Binding-site contacts:
Ligand atom O7 contacts residue ASN106 of chain 1.B at 3.3 Å (h-bond).
Ligand atom C2 contacts residue ASN106 of chain 1.B at 2.4 Å.
Ligand atom C3 contacts residue ASN106 of chain 1.B at 3.7 Å.
Ligand atom C4 contacts residue ASN106 of chain 1.B at 4.2 Å.
Ligand atom C1 contacts residue ASN106 of chain 1.B at 1.4 Å.
Ligand atom C7 contacts residue ASN106 of chain 1.B at 3.2 Å.
Ligand atom N2 contacts residue ASN106 of chain 1.B at 2.8 Å (h-bond).
Ligand atom O5 contacts residue ASN106 of chain 1.B at 2.3 Å (h-bond).
Ligand atom C8 contacts residue ASN106 of chain 1.B at 4.3 Å.
Ligand atom C5 contacts residue ASN106 of chain 1.B at 3.6 Å.

This protein binds this small molecule.
Small molecule (SMILES): CC(=O)N[C@@H]1[C@@H](O)[C@H](O)[C@@H](CO)O[C@H]1O

Sequence of chain 1.B:
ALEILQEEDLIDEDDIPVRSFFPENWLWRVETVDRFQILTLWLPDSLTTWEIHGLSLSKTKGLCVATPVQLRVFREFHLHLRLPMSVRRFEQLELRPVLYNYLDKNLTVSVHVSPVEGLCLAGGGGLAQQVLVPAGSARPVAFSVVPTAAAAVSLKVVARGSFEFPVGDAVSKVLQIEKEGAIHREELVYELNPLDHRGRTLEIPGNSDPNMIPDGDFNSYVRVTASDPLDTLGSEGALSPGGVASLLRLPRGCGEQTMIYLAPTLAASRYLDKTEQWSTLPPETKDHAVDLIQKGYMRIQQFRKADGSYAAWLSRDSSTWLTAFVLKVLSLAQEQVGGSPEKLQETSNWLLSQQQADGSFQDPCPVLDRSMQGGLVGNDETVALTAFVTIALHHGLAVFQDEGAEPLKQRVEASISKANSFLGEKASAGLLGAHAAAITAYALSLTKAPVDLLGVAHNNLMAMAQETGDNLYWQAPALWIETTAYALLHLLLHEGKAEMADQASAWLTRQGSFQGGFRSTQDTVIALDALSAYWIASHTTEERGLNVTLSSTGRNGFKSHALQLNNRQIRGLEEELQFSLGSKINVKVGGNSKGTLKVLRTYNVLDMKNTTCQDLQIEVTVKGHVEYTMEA